Binding-site contacts:
Ligand atom C02 contacts residue LYS159 of chain 1.C at 3.2 Å.
Ligand atom C17 contacts residue TRP26 of chain 1.C at 3.5 Å (hydrophobic).
Ligand atom C22 contacts residue HIS77 of chain 1.C at 3.5 Å.
Ligand atom O24 contacts residue ASP79 of chain 1.C at 2.9 Å (salt-bridge).
Ligand atom C02 contacts residue ZN1 of chain 1.N at 3.6 Å.
Ligand atom O24 contacts residue ZN1 of chain 1.N at 1.9 Å.
Ligand atom O01 contacts residue ASN165 of chain 1.C at 2.9 Å (h-bond).
Ligand atom N07 contacts residue HIS195 of chain 1.C at 3.1 Å.
Ligand atom O03 contacts residue ZN1 of chain 1.N at 2.8 Å.
Ligand atom O23 contacts residue HIS137 of chain 1.C at 3.0 Å.
Ligand atom O03 contacts residue HIS195 of chain 1.C at 3.1 Å.
Ligand atom O03 contacts residue HIS137 of chain 1.C at 3.0 Å.
Ligand atom O24 contacts residue CYS156 of chain 1.C at 3.2 Å (h-bond).
Ligand atom O01 contacts residue HIS137 of chain 1.C at 3.7 Å.
Ligand atom O03 contacts residue CYS156 of chain 1.C at 3.2 Å.
Ligand atom O23 contacts residue HIS77 of chain 1.C at 2.7 Å (h-bond).
Ligand atom C04 contacts residue ZN1 of chain 1.N at 3.5 Å.
Ligand atom C05 contacts residue HIS195 of chain 1.C at 3.7 Å.
Ligand atom O24 contacts residue HIS137 of chain 1.C at 3.2 Å (h-bond).
Ligand atom C02 contacts residue HIS195 of chain 1.C at 3.5 Å.
Ligand atom C21 contacts residue ZN1 of chain 1.N at 3.2 Å.
Ligand atom O24 contacts residue HIS75 of chain 1.C at 3.5 Å (h-bond).
Ligand atom O01 contacts residue LYS159 of chain 1.C at 2.8 Å (salt-bridge).
Ligand atom C22 contacts residue ZN1 of chain 1.M at 2.5 Å.
Ligand atom C04 contacts residue HIS195 of chain 1.C at 3.4 Å.
Ligand atom O01 contacts residue LEU163 of chain 1.C at 3.6 Å.
Ligand atom C22 contacts residue ZN1 of chain 1.N at 2.9 Å.
Ligand atom C02 contacts residue HIS137 of chain 1.C at 3.4 Å.
Ligand atom O01 contacts residue GLY164 of chain 1.C at 3.4 Å.
Ligand atom O23 contacts residue ASN165 of chain 1.C at 3.0 Å (h-bond).
Ligand atom C21 contacts residue HIS195 of chain 1.C at 3.6 Å.
Ligand atom C10 contacts residue TRP26 of chain 1.C at 3.4 Å (hydrophobic).
Ligand atom N08 contacts residue HIS195 of chain 1.C at 3.7 Å.
Ligand atom N06 contacts residue HIS195 of chain 1.C at 3.8 Å.
Ligand atom O23 contacts residue ZN1 of chain 1.M at 2.4 Å.
Ligand atom O24 contacts residue HIS77 of chain 1.C at 3.5 Å (h-bond).
Ligand atom O24 contacts residue HIS195 of chain 1.C at 3.5 Å (h-bond).
Ligand atom O24 contacts residue ZN1 of chain 1.M at 2.0 Å.
Ligand atom C22 contacts residue HIS137 of chain 1.C at 3.3 Å.
Ligand atom O03 contacts residue LYS159 of chain 1.C at 2.8 Å (salt-bridge).

This protein binds this small molecule.
Small molecule (SMILES): O=C(O)c1cccc(-n2cc(Cc3ccccc3)nn2)c1C(=O)O

Sequence of chain 1.C:
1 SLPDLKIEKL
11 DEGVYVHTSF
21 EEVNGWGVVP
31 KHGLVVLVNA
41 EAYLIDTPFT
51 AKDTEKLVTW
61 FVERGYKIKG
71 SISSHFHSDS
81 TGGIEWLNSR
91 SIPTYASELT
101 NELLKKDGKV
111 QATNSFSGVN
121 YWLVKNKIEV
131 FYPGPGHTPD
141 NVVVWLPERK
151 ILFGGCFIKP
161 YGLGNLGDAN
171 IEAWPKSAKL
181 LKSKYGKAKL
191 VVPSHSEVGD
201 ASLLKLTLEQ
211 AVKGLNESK